The small molecule below binds the protein below.
Small molecule (SMILES): CC(=O)N[C@@H]1[C@@H](O)[C@H](O)[C@@H](CO)O[C@H]1O

Binding-site contacts:
Ligand atom C6 contacts residue ASN293 of chain 1.A at 4.1 Å.
Ligand atom C8 contacts residue THR230 of chain 1.A at 3.9 Å.
Ligand atom C2 contacts residue ASN260 of chain 1.A at 2.5 Å.
Ligand atom N2 contacts residue ASN260 of chain 1.A at 3.0 Å (h-bond).
Ligand atom C7 contacts residue THR230 of chain 1.A at 4.0 Å.
Ligand atom C1 contacts residue ASN260 of chain 1.A at 1.4 Å.
Ligand atom C1 contacts residue ASN293 of chain 1.A at 4.4 Å.
Ligand atom N2 contacts residue ILE259 of chain 1.A at 4.4 Å.
Ligand atom O7 contacts residue ASN260 of chain 1.A at 3.9 Å.
Ligand atom O5 contacts residue ASN293 of chain 1.A at 3.8 Å.
Ligand atom C5 contacts residue ASN260 of chain 1.A at 3.6 Å.
Ligand atom C4 contacts residue ASN260 of chain 1.A at 4.2 Å.
Ligand atom C5 contacts residue ASN293 of chain 1.A at 4.2 Å.
Ligand atom C7 contacts residue ASN260 of chain 1.A at 3.7 Å.
Ligand atom O5 contacts residue ASN260 of chain 1.A at 2.3 Å (h-bond).
Ligand atom C8 contacts residue ILE259 of chain 1.A at 4.3 Å (hydrophobic).
Ligand atom C3 contacts residue ASN260 of chain 1.A at 3.8 Å.
Ligand atom O7 contacts residue THR230 of chain 1.A at 3.9 Å.

Sequence of chain 1.A:
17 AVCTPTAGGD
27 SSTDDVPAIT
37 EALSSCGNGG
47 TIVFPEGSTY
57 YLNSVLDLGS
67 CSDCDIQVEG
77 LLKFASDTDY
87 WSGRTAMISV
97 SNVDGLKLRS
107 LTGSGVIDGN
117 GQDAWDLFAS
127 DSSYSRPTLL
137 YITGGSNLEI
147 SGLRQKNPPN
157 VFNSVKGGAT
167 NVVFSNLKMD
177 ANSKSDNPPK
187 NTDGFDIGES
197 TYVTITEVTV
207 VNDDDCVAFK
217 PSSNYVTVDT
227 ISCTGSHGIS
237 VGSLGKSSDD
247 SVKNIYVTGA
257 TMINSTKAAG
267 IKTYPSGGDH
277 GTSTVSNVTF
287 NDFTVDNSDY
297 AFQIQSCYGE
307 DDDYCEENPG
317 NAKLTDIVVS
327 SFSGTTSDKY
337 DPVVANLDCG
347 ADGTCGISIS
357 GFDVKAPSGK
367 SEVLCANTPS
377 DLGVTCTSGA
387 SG